Sequence of chain 1.A:
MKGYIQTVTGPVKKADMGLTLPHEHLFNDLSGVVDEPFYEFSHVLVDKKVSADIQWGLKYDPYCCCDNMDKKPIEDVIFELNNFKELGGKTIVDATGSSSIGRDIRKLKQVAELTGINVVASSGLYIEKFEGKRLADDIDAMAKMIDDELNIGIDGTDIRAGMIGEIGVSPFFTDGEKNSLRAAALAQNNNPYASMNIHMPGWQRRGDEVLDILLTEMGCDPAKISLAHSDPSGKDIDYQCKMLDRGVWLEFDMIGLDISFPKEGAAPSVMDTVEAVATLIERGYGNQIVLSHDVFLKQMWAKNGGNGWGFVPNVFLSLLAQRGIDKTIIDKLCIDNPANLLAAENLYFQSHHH

Binding-site contacts:
Ligand atom C1 contacts residue ILE101 of chain 1.A at 4.5 Å (hydrophobic).
Ligand atom C2 contacts residue MN1 of chain 1.B at 4.4 Å.
Ligand atom C4 contacts residue ASP294 of chain 1.A at 4.0 Å.
Ligand atom O2 contacts residue HIS199 of chain 1.A at 3.0 Å (h-bond).
Ligand atom O2 contacts residue HIS229 of chain 1.A at 3.8 Å.
Ligand atom C3 contacts residue MN1 of chain 1.C at 4.0 Å.
Ligand atom O1 contacts residue HIS23 of chain 1.A at 3.6 Å.
Ligand atom C2 contacts residue HIS25 of chain 1.A at 4.0 Å.
Ligand atom C1 contacts residue LEU30 of chain 1.A at 4.2 Å (hydrophobic).
Ligand atom C2 contacts residue TYR126 of chain 1.A at 3.7 Å (hydrophobic).
Ligand atom O1 contacts residue GLU166 of chain 1.A at 2.9 Å (salt-bridge).
Ligand atom O2 contacts residue MN1 of chain 1.B at 4.0 Å.
Ligand atom C3 contacts residue HIS25 of chain 1.A at 3.6 Å.
Ligand atom O1 contacts residue TYR126 of chain 1.A at 4.5 Å.
Ligand atom C2 contacts residue PHE296 of chain 1.A at 4.4 Å (hydrophobic).
Ligand atom C4 contacts residue HIS25 of chain 1.A at 4.0 Å.
Ligand atom C4 contacts residue HIS229 of chain 1.A at 4.0 Å.
Ligand atom O2 contacts residue GLU166 of chain 1.A at 3.5 Å (salt-bridge).
Ligand atom C3 contacts residue GLU166 of chain 1.A at 3.9 Å.
Ligand atom C3 contacts residue TYR126 of chain 1.A at 3.9 Å (hydrophobic).
Ligand atom C2 contacts residue GLU166 of chain 1.A at 4.2 Å.
Ligand atom O1 contacts residue MN1 of chain 1.C at 2.2 Å.
Ligand atom O1 contacts residue ASP294 of chain 1.A at 3.2 Å (salt-bridge).
Ligand atom O1 contacts residue HIS199 of chain 1.A at 4.1 Å.
Ligand atom O1 contacts residue HIS229 of chain 1.A at 3.2 Å (h-bond).
Ligand atom C3 contacts residue MN1 of chain 1.B at 3.5 Å.
Ligand atom C3 contacts residue PHE296 of chain 1.A at 3.9 Å (hydrophobic).
Ligand atom O1 contacts residue MN1 of chain 1.B at 2.1 Å.
Ligand atom C4 contacts residue MN1 of chain 1.B at 3.0 Å.
Ligand atom C1 contacts residue HIS25 of chain 1.A at 3.8 Å.
Ligand atom C4 contacts residue HIS199 of chain 1.A at 4.0 Å.
Ligand atom C3 contacts residue ASP294 of chain 1.A at 4.2 Å.
Ligand atom O2 contacts residue MN1 of chain 1.C at 2.1 Å.
Ligand atom C1 contacts residue ASN28 of chain 1.A at 3.4 Å.
Ligand atom O1 contacts residue HIS25 of chain 1.A at 3.7 Å.
Ligand atom C4 contacts residue MN1 of chain 1.C at 2.6 Å.
Ligand atom C4 contacts residue TYR126 of chain 1.A at 3.5 Å (hydrophobic).
Ligand atom C4 contacts residue GLU166 of chain 1.A at 3.3 Å.
Ligand atom C1 contacts residue PHE296 of chain 1.A at 4.0 Å (hydrophobic).
Ligand atom O2 contacts residue TYR126 of chain 1.A at 2.5 Å (h-bond).

This protein binds this small molecule.
Small molecule (SMILES): CCCC(=O)O